Binding-site contacts:
Ligand atom C6 contacts residue ASN424 of chain 1.A at 4.0 Å.
Ligand atom O55 contacts residue ASN424 of chain 1.A at 4.4 Å.
Ligand atom C1 contacts residue LYS414 of chain 1.A at 3.8 Å.
Ligand atom C25 contacts residue TYR412 of chain 1.A at 4.3 Å (hydrophobic).
Ligand atom C19 contacts residue TYR412 of chain 1.A at 4.5 Å (hydrophobic).
Ligand atom C19 contacts residue ASN424 of chain 1.A at 4.1 Å.
Ligand atom C6 contacts residue LYS414 of chain 1.A at 4.3 Å.
Ligand atom C1 contacts residue ASN424 of chain 1.A at 3.7 Å.
Ligand atom O49 contacts residue ASN424 of chain 1.A at 2.7 Å (h-bond).
Ligand atom O55 contacts residue ASP420 of chain 1.A at 4.5 Å.
Ligand atom C2 contacts residue LYS414 of chain 1.A at 3.8 Å.
Ligand atom C18 contacts residue ASN424 of chain 1.A at 4.0 Å.
Ligand atom O55 contacts residue LYS414 of chain 1.A at 3.8 Å.
Ligand atom O49 contacts residue LYS414 of chain 1.A at 2.9 Å (salt-bridge).
Ligand atom O16 contacts residue LYS414 of chain 1.A at 4.4 Å.
Ligand atom O16 contacts residue ASN424 of chain 1.A at 3.1 Å (h-bond).

The small molecule below binds the protein below.
Small molecule (SMILES): CCCCCCCCCCO[C@@H]1O[C@H](CO)[C@@H](O[C@H]2O[C@H](CO)[C@@H](O)[C@H](O)[C@H]2O)[C@H](O)[C@H]1O

Sequence of chain 1.A:
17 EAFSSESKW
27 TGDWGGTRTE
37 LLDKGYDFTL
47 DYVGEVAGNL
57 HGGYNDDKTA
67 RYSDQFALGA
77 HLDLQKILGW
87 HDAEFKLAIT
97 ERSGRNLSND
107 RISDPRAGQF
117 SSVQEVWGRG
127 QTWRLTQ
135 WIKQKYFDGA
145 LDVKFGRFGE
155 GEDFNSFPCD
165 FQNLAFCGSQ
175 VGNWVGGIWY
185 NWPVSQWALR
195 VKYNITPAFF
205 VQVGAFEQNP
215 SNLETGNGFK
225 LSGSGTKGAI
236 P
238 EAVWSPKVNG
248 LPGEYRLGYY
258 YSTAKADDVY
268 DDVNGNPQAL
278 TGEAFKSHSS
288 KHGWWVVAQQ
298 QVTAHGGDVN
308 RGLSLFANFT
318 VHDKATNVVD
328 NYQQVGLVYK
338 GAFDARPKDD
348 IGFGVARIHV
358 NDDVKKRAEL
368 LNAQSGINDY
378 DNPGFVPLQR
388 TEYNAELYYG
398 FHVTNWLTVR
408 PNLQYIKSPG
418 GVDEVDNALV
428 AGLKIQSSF